Binding-site contacts:
Ligand atom N2 contacts residue ASN47 of chain 1.A at 2.9 Å (h-bond).
Ligand atom C7 contacts residue SER48 of chain 1.A at 4.1 Å.
Ligand atom O7 contacts residue SER49 of chain 1.A at 3.1 Å (h-bond).
Ligand atom C4 contacts residue ASN47 of chain 1.A at 4.2 Å.
Ligand atom C7 contacts residue VAL40 of chain 1.A at 4.3 Å (hydrophobic).
Ligand atom O7 contacts residue ASN47 of chain 1.A at 3.1 Å (h-bond).
Ligand atom O7 contacts residue VAL40 of chain 1.A at 4.3 Å.
Ligand atom C8 contacts residue VAL40 of chain 1.A at 3.3 Å (hydrophobic).
Ligand atom C8 contacts residue SER49 of chain 1.A at 4.0 Å.
Ligand atom N2 contacts residue ASN42 of chain 1.A at 4.3 Å.
Ligand atom C7 contacts residue SER49 of chain 1.A at 3.8 Å.
Ligand atom C1 contacts residue ASN47 of chain 1.A at 1.4 Å.
Ligand atom O5 contacts residue ASN47 of chain 1.A at 2.4 Å (h-bond).
Ligand atom C8 contacts residue ASN47 of chain 1.A at 3.9 Å.
Ligand atom C8 contacts residue GLU29 of chain 1.A at 4.0 Å.
Ligand atom C8 contacts residue SER48 of chain 1.A at 4.1 Å.
Ligand atom C3 contacts residue ASN47 of chain 1.A at 3.8 Å.
Ligand atom C8 contacts residue ASN42 of chain 1.A at 4.0 Å.
Ligand atom O7 contacts residue SER48 of chain 1.A at 3.2 Å.
Ligand atom C5 contacts residue ASN47 of chain 1.A at 3.7 Å.
Ligand atom C7 contacts residue ASN47 of chain 1.A at 3.2 Å.
Ligand atom C8 contacts residue PHE41 of chain 1.A at 4.0 Å (hydrophobic).
Ligand atom C2 contacts residue ASN47 of chain 1.A at 2.4 Å.

Sequence of chain 1.A:
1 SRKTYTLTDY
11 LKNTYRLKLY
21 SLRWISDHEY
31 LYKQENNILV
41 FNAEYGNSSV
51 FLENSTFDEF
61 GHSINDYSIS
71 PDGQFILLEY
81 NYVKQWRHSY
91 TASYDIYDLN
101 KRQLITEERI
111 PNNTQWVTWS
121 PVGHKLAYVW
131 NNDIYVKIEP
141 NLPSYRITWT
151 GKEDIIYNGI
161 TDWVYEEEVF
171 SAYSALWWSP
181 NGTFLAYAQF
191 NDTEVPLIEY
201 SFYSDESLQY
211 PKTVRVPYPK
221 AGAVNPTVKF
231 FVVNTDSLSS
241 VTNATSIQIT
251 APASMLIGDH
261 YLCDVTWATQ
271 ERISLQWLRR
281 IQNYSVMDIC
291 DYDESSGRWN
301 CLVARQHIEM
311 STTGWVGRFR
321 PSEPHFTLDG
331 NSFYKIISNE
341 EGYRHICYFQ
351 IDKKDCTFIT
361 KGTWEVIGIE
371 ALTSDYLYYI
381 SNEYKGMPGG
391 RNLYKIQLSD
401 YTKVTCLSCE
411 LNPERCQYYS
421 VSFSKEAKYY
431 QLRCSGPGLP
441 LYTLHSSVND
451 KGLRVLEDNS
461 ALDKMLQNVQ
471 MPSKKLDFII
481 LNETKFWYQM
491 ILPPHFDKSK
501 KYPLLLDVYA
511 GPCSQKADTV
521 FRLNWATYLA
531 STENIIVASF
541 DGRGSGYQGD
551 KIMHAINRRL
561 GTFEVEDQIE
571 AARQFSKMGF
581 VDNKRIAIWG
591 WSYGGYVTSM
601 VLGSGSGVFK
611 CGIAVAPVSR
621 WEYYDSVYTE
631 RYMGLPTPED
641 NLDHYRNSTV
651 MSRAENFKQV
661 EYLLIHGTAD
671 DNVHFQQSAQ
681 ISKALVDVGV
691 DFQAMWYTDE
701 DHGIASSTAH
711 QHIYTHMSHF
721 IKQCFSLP

A small-molecule ligand and the protein it binds are described below.
Small molecule (SMILES): CC(=O)N[C@@H]1[C@@H](O)[C@H](O)[C@@H](CO)O[C@H]1O